Sequence of chain 1.A:
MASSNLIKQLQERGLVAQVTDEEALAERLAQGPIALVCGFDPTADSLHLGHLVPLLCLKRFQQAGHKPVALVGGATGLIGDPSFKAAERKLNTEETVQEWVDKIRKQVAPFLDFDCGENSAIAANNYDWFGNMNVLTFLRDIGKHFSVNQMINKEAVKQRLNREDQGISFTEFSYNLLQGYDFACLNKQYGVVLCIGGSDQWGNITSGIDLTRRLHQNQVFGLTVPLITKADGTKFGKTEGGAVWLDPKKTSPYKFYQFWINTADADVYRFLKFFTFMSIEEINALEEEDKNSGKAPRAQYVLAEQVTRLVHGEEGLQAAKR

The protein below binds the small molecule below.
Small molecule (SMILES): N[C@@H](Cc1ccc(O)c(I)c1)C(=O)O

Binding-site contacts:
Ligand atom CF contacts residue GLN179 of chain 1.A at 3.7 Å.
Ligand atom CC contacts residue TYR175 of chain 1.A at 4.0 Å (hydrophobic).
Ligand atom CB contacts residue TYR175 of chain 1.A at 3.9 Å (hydrophobic).
Ligand atom CG contacts residue LEU71 of chain 1.A at 3.8 Å (hydrophobic).
Ligand atom CH contacts residue ASP41 of chain 1.A at 3.5 Å.
Ligand atom C contacts residue ASP81 of chain 1.A at 3.8 Å.
Ligand atom OXT contacts residue GLN201 of chain 1.A at 3.5 Å (h-bond).
Ligand atom OF contacts residue ASP182 of chain 1.A at 2.5 Å (salt-bridge).
Ligand atom CE contacts residue GLN179 of chain 1.A at 3.7 Å.
Ligand atom CH contacts residue TYR175 of chain 1.A at 3.3 Å (hydrophobic).
Ligand atom CH contacts residue GLN179 of chain 1.A at 3.6 Å.
Ligand atom CE contacts residue GLY39 of chain 1.A at 3.9 Å.
Ligand atom CC contacts residue GLN179 of chain 1.A at 3.6 Å.
Ligand atom O contacts residue GLN201 of chain 1.A at 3.7 Å.
Ligand atom N contacts residue ASN204 of chain 1.A at 4.0 Å.
Ligand atom CG contacts residue ASP182 of chain 1.A at 3.3 Å.
Ligand atom CD contacts residue GLN179 of chain 1.A at 3.8 Å.
Ligand atom CC contacts residue GLY39 of chain 1.A at 3.9 Å.
Ligand atom CA contacts residue GLN201 of chain 1.A at 3.1 Å.
Ligand atom CA contacts residue GLN179 of chain 1.A at 3.6 Å.
Ligand atom OF contacts residue GLN179 of chain 1.A at 3.8 Å.
Ligand atom N contacts residue ASP81 of chain 1.A at 2.8 Å (salt-bridge).
Ligand atom IE contacts residue GLY39 of chain 1.A at 3.8 Å.
Ligand atom N contacts residue TYR175 of chain 1.A at 2.9 Å (h-bond).
Ligand atom C contacts residue GLN201 of chain 1.A at 3.4 Å.
Ligand atom CF contacts residue ASP182 of chain 1.A at 3.4 Å.
Ligand atom CG contacts residue THR76 of chain 1.A at 3.7 Å.
Ligand atom N contacts residue GLN201 of chain 1.A at 2.9 Å (h-bond).
Ligand atom CB contacts residue GLY39 of chain 1.A at 3.6 Å.
Ligand atom CH contacts residue THR76 of chain 1.A at 3.6 Å.
Ligand atom CD contacts residue GLY39 of chain 1.A at 3.5 Å.
Ligand atom CA contacts residue TYR175 of chain 1.A at 3.9 Å (hydrophobic).
Ligand atom OF contacts residue LEU71 of chain 1.A at 3.9 Å.
Ligand atom CG contacts residue GLN179 of chain 1.A at 3.8 Å.
Ligand atom N contacts residue GLN179 of chain 1.A at 2.8 Å (h-bond).
Ligand atom IE contacts residue CYS195 of chain 1.A at 3.6 Å.
Ligand atom CG contacts residue ASN126 of chain 1.A at 3.8 Å.
Ligand atom OXT contacts residue ASP81 of chain 1.A at 3.2 Å (salt-bridge).
Ligand atom CA contacts residue ASP81 of chain 1.A at 3.9 Å.
Ligand atom CF contacts residue LEU71 of chain 1.A at 3.7 Å (hydrophobic).